A small-molecule ligand and the protein it binds are described below.
Small molecule (SMILES): COc1cc(C(=O)N[C@H](CO)c2ccccc2)ccc1-c1cn[nH]c1

Sequence of chain 2.A:
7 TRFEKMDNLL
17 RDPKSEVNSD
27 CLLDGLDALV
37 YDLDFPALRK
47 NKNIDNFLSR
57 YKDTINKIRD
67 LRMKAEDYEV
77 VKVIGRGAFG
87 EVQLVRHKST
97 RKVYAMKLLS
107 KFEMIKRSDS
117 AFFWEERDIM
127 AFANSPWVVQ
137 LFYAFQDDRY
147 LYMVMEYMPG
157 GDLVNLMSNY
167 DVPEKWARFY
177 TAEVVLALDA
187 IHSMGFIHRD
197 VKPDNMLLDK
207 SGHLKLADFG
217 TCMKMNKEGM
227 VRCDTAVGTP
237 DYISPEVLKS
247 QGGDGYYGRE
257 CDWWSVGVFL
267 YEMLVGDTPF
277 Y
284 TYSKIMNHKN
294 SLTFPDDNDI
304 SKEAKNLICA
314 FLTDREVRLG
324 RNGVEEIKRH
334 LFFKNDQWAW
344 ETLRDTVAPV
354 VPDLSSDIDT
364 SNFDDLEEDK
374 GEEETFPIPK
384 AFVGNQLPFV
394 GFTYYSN

Binding-site contacts:
Ligand atom C6 contacts residue MET151 of chain 2.A at 3.9 Å (hydrophobic).
Ligand atom N contacts residue TYR153 of chain 2.A at 3.6 Å.
Ligand atom C contacts residue PHE366 of chain 2.A at 3.6 Å (hydrophobic).
Ligand atom C10 contacts residue ASP214 of chain 2.A at 3.7 Å.
Ligand atom C18 contacts residue VAL88 of chain 2.A at 3.6 Å (hydrophobic).
Ligand atom C contacts residue ILE80 of chain 2.A at 3.7 Å (hydrophobic).
Ligand atom C14 contacts residue ALA84 of chain 2.A at 3.5 Å (hydrophobic).
Ligand atom C3 contacts residue LEU203 of chain 2.A at 3.7 Å (hydrophobic).
Ligand atom C14 contacts residue LYS103 of chain 2.A at 3.5 Å.
Ligand atom N1 contacts residue ALA101 of chain 2.A at 3.4 Å.
Ligand atom O2 contacts residue LYS103 of chain 2.A at 3.1 Å (salt-bridge).
Ligand atom C4 contacts residue ILE80 of chain 2.A at 3.8 Å (hydrophobic).
Ligand atom C13 contacts residue LYS103 of chain 2.A at 3.5 Å.
Ligand atom C11 contacts residue ARG82 of chain 2.A at 3.2 Å.
Ligand atom C16 contacts residue GLY83 of chain 2.A at 3.2 Å.
Ligand atom C15 contacts residue GLY86 of chain 2.A at 3.7 Å.
Ligand atom C17 contacts residue ARG82 of chain 2.A at 3.7 Å.
Ligand atom C15 contacts residue GLY83 of chain 2.A at 3.1 Å.
Ligand atom C5 contacts residue GLU152 of chain 2.A at 3.7 Å.
Ligand atom C15 contacts residue LEU105 of chain 2.A at 3.9 Å (hydrophobic).
Ligand atom C5 contacts residue ALA101 of chain 2.A at 3.7 Å (hydrophobic).
Ligand atom C16 contacts residue GLY86 of chain 2.A at 3.5 Å.
Ligand atom C16 contacts residue GLU87 of chain 2.A at 3.5 Å.
Ligand atom C2 contacts residue LEU203 of chain 2.A at 3.7 Å (hydrophobic).
Ligand atom N contacts residue MET154 of chain 2.A at 2.9 Å (h-bond).
Ligand atom C8 contacts residue VAL88 of chain 2.A at 3.8 Å (hydrophobic).
Ligand atom O2 contacts residue ASP214 of chain 2.A at 3.1 Å.
Ligand atom N1 contacts residue GLU152 of chain 2.A at 2.8 Å (salt-bridge).
Ligand atom C1 contacts residue VAL88 of chain 2.A at 3.9 Å (hydrophobic).
Ligand atom C15 contacts residue ALA84 of chain 2.A at 3.6 Å (hydrophobic).
Ligand atom O contacts residue ILE80 of chain 2.A at 3.5 Å.
Ligand atom N1 contacts residue TYR153 of chain 2.A at 3.6 Å.
Ligand atom C12 contacts residue GLY83 of chain 2.A at 3.7 Å.
Ligand atom C13 contacts residue GLY83 of chain 2.A at 3.6 Å.
Ligand atom C15 contacts residue LYS103 of chain 2.A at 3.7 Å.
Ligand atom C14 contacts residue GLY83 of chain 2.A at 3.2 Å.
Ligand atom N contacts residue ALA101 of chain 2.A at 3.5 Å.
Ligand atom N contacts residue GLU152 of chain 2.A at 3.8 Å.
Ligand atom C17 contacts residue GLY83 of chain 2.A at 3.5 Å.
Ligand atom N1 contacts residue MET154 of chain 2.A at 3.3 Å (h-bond).